Binding-site contacts:
Ligand atom C2 contacts residue TRP357 of chain 4.A at 3.9 Å (hydrophobic).
Ligand atom O5 contacts residue ASN65 of chain 4.A at 2.4 Å (h-bond).
Ligand atom C1 contacts residue ASN65 of chain 4.A at 1.5 Å.
Ligand atom C3 contacts residue TRP357 of chain 4.A at 3.5 Å (hydrophobic).
Ligand atom C6 contacts residue TRP357 of chain 4.A at 4.4 Å (hydrophobic).
Ligand atom C5 contacts residue TRP357 of chain 4.A at 3.8 Å (hydrophobic).
Ligand atom C3 contacts residue ASN65 of chain 4.A at 3.7 Å.
Ligand atom C8 contacts residue TRP357 of chain 4.A at 3.3 Å (hydrophobic).
Ligand atom O5 contacts residue TRP357 of chain 4.A at 4.2 Å.
Ligand atom N2 contacts residue TRP357 of chain 4.A at 3.0 Å (h-bond).
Ligand atom C7 contacts residue ASN65 of chain 4.A at 3.2 Å.
Ligand atom O4 contacts residue TRP357 of chain 4.A at 4.4 Å.
Ligand atom C4 contacts residue TRP357 of chain 4.A at 4.3 Å (hydrophobic).
Ligand atom O7 contacts residue ASN65 of chain 4.A at 3.0 Å (h-bond).
Ligand atom N2 contacts residue ASN65 of chain 4.A at 3.0 Å (h-bond).
Ligand atom C7 contacts residue TRP357 of chain 4.A at 3.7 Å (hydrophobic).
Ligand atom C4 contacts residue ASN65 of chain 4.A at 4.2 Å.
Ligand atom C1 contacts residue TRP357 of chain 4.A at 3.7 Å (hydrophobic).
Ligand atom C5 contacts residue ASN65 of chain 4.A at 3.7 Å.
Ligand atom O3 contacts residue TRP357 of chain 4.A at 4.0 Å.
Ligand atom C2 contacts residue ASN65 of chain 4.A at 2.4 Å.

Sequence of chain 4.A:
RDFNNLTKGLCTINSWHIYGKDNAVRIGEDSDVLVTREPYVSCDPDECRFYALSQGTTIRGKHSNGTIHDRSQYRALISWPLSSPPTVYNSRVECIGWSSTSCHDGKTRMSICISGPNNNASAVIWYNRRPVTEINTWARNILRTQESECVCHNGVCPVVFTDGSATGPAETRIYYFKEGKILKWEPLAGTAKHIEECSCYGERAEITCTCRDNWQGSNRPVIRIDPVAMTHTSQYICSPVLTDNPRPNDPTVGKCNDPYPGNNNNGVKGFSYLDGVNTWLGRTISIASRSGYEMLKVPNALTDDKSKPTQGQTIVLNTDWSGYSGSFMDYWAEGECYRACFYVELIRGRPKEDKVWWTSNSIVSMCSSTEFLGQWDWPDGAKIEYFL

This small molecule binds to this protein.
Small molecule (SMILES): CC(=O)N[C@@H]1[C@@H](O)[C@H](O)[C@@H](CO)O[C@H]1O